Binding-site contacts:
Ligand atom C24 contacts residue SER205 of chain 1.A at 3.5 Å.
Ligand atom C15 contacts residue ASN95 of chain 1.A at 3.8 Å.
Ligand atom C2 contacts residue GLY230 of chain 1.A at 3.7 Å.
Ligand atom N4 contacts residue GLY228 of chain 1.A at 2.8 Å (h-bond).
Ligand atom N contacts residue ASP199 of chain 1.A at 2.8 Å (salt-bridge).
Ligand atom C5 contacts residue SER226 of chain 1.A at 3.5 Å.
Ligand atom N1 contacts residue ASP199 of chain 1.A at 2.9 Å (salt-bridge).
Ligand atom C20 contacts residue CYS231 of chain 1.A at 3.6 Å (hydrophobic).
Ligand atom S contacts residue GLY228 of chain 1.A at 3.4 Å (h-bond).
Ligand atom C5 contacts residue SER205 of chain 1.A at 3.1 Å.
Ligand atom C1 contacts residue GLY228 of chain 1.A at 3.6 Å.
Ligand atom C17 contacts residue GLY228 of chain 1.A at 3.3 Å.
Ligand atom C15 contacts residue LEU96 of chain 1.A at 3.7 Å (hydrophobic).
Ligand atom N2 contacts residue HIS43 of chain 1.A at 3.6 Å.
Ligand atom N2 contacts residue SER226 of chain 1.A at 3.0 Å (h-bond).
Ligand atom N contacts residue CYS231 of chain 1.A at 3.8 Å.
Ligand atom C25 contacts residue VAL225 of chain 1.A at 3.7 Å (hydrophobic).
Ligand atom C14 contacts residue GLU94 of chain 1.A at 3.4 Å.
Ligand atom C20 contacts residue GLY230 of chain 1.A at 3.7 Å.
Ligand atom N contacts residue GLY230 of chain 1.A at 2.9 Å (h-bond).
Ligand atom C4 contacts residue SER205 of chain 1.A at 3.7 Å.
Ligand atom N1 contacts residue GLY238 of chain 1.A at 3.6 Å.
Ligand atom O3 contacts residue GLY228 of chain 1.A at 3.3 Å (h-bond).
Ligand atom N1 contacts residue ALA200 of chain 1.A at 3.3 Å (h-bond).
Ligand atom C contacts residue ASP199 of chain 1.A at 3.6 Å.
Ligand atom C2 contacts residue GLY228 of chain 1.A at 3.4 Å.
Ligand atom C1 contacts residue TRP227 of chain 1.A at 3.7 Å (hydrophobic).
Ligand atom N contacts residue ALA200 of chain 1.A at 3.1 Å (h-bond).
Ligand atom O contacts residue TRP50 of chain 1.A at 3.5 Å.
Ligand atom O1 contacts residue GLY228 of chain 1.A at 3.0 Å (h-bond).
Ligand atom C24 contacts residue TRP227 of chain 1.A at 3.8 Å (hydrophobic).
Ligand atom C3 contacts residue GLY228 of chain 1.A at 3.7 Å.
Ligand atom O3 contacts residue GLU229 of chain 1.A at 3.5 Å.
Ligand atom C24 contacts residue SER226 of chain 1.A at 3.7 Å.
Ligand atom O3 contacts residue GLY230 of chain 1.A at 2.9 Å (h-bond).
Ligand atom C19 contacts residue GLY230 of chain 1.A at 3.5 Å.
Ligand atom O1 contacts residue TRP227 of chain 1.A at 3.2 Å.
Ligand atom C contacts residue ALA200 of chain 1.A at 3.2 Å (hydrophobic).
Ligand atom C8 contacts residue GLY228 of chain 1.A at 3.7 Å.
Ligand atom C16 contacts residue TRP227 of chain 1.A at 3.7 Å (hydrophobic).

Sequence of chain 1.A:
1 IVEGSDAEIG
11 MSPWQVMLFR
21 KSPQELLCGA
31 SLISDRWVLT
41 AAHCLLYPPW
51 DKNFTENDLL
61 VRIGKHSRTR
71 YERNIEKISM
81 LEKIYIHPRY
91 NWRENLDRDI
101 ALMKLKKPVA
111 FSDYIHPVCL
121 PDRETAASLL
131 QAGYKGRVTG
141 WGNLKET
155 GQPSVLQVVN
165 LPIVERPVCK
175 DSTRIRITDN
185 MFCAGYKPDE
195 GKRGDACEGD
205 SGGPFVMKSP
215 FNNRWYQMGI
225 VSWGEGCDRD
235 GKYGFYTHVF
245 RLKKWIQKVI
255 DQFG

The small molecule below binds the protein below.
Small molecule (SMILES): N=C(N)c1ccc(CNC(=O)CNC(=O)[C@@H](Cc2ccccc2)NS(=O)(=O)Cc2ccccc2)cc1